Sequence of chain 1.A:
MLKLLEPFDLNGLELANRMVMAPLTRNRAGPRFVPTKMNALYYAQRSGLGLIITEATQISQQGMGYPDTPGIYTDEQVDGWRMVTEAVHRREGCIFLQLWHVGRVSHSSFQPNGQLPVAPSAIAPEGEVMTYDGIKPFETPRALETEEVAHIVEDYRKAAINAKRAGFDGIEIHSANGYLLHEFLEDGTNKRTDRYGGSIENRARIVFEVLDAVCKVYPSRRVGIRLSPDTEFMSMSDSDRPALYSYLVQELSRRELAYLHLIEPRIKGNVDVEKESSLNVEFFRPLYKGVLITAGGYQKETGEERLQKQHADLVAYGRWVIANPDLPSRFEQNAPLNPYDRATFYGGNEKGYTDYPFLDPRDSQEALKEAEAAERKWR

This protein binds this small molecule.
Small molecule (SMILES): O=Cc1ccc(O)cc1

Binding-site contacts:
Ligand atom C5 contacts residue THR45 of chain 1.A at 3.8 Å.
Ligand atom O1' contacts residue TYR86 of chain 1.A at 3.6 Å.
Ligand atom C6 contacts residue TYR199 of chain 1.A at 3.3 Å (hydrophobic).
Ligand atom C1' contacts residue THR45 of chain 1.A at 3.8 Å.
Ligand atom C5 contacts residue TRP120 of chain 1.A at 3.7 Å (hydrophobic).
Ligand atom C6 contacts residue THR45 of chain 1.A at 3.1 Å.
Ligand atom C1' contacts residue ASN290 of chain 1.A at 4.5 Å.
Ligand atom O4 contacts residue HIS194 of chain 1.A at 2.8 Å (h-bond).
Ligand atom C6 contacts residue TRP120 of chain 1.A at 3.6 Å (hydrophobic).
Ligand atom C3 contacts residue FMN1 of chain 1.E at 3.8 Å.
Ligand atom C1 contacts residue FMN1 of chain 1.E at 3.9 Å.
Ligand atom C4 contacts residue HIS194 of chain 1.A at 3.9 Å.
Ligand atom C5 contacts residue HIS194 of chain 1.A at 4.1 Å.
Ligand atom C1' contacts residue TYR199 of chain 1.A at 4.4 Å (hydrophobic).
Ligand atom O4 contacts residue FMN1 of chain 1.E at 3.1 Å.
Ligand atom C1' contacts residue TYR366 of chain 1.A at 4.2 Å (hydrophobic).
Ligand atom O1' contacts residue TYR366 of chain 1.A at 4.5 Å.
Ligand atom C4 contacts residue TYR199 of chain 1.A at 3.4 Å (hydrophobic).
Ligand atom C2 contacts residue FMN1 of chain 1.E at 4.0 Å.
Ligand atom C2 contacts residue PHE253 of chain 1.A at 4.4 Å (hydrophobic).
Ligand atom C4 contacts residue ASN197 of chain 1.A at 3.9 Å.
Ligand atom C6 contacts residue FMN1 of chain 1.E at 3.8 Å.
Ligand atom C3 contacts residue TYR199 of chain 1.A at 3.6 Å (hydrophobic).
Ligand atom O4 contacts residue ASN197 of chain 1.A at 2.9 Å (h-bond).
Ligand atom C3 contacts residue GLY289 of chain 1.A at 4.5 Å.
Ligand atom C2 contacts residue TYR199 of chain 1.A at 3.6 Å (hydrophobic).
Ligand atom O4 contacts residue TYR199 of chain 1.A at 3.4 Å.
Ligand atom C1' contacts residue TYR86 of chain 1.A at 4.2 Å (hydrophobic).
Ligand atom O1' contacts residue THR45 of chain 1.A at 3.3 Å.
Ligand atom C1 contacts residue TYR199 of chain 1.A at 3.5 Å (hydrophobic).
Ligand atom C1 contacts residue THR45 of chain 1.A at 3.9 Å.
Ligand atom C3 contacts residue PHE253 of chain 1.A at 4.2 Å (hydrophobic).
Ligand atom C5 contacts residue TYR199 of chain 1.A at 3.3 Å (hydrophobic).
Ligand atom C4 contacts residue FMN1 of chain 1.E at 3.5 Å.
Ligand atom C5 contacts residue FMN1 of chain 1.E at 3.3 Å.
Ligand atom C3 contacts residue ASN197 of chain 1.A at 4.0 Å.
Ligand atom C2 contacts residue ASN290 of chain 1.A at 3.9 Å.